Binding-site contacts:
Ligand atom C6 contacts residue GLN926 of chain 1.A at 4.0 Å.
Ligand atom C3 contacts residue LEU922 of chain 1.A at 4.1 Å (hydrophobic).
Ligand atom C4 contacts residue ASN717 of chain 1.A at 4.2 Å.
Ligand atom O6 contacts residue ASN717 of chain 1.A at 4.5 Å.
Ligand atom C8 contacts residue ASN717 of chain 1.A at 4.5 Å.
Ligand atom O7 contacts residue GLN1071 of chain 1.A at 4.2 Å.
Ligand atom O6 contacts residue PHE718 of chain 1.A at 4.4 Å.
Ligand atom C7 contacts residue ASN717 of chain 1.A at 3.4 Å.
Ligand atom C2 contacts residue ASN717 of chain 1.A at 2.4 Å.
Ligand atom C1 contacts residue LEU922 of chain 1.A at 4.3 Å (hydrophobic).
Ligand atom C5 contacts residue GLN926 of chain 1.A at 4.2 Å.
Ligand atom C7 contacts residue LEU922 of chain 1.A at 4.0 Å (hydrophobic).
Ligand atom O5 contacts residue ASN717 of chain 1.A at 2.3 Å (h-bond).
Ligand atom O7 contacts residue LEU922 of chain 1.A at 3.4 Å.
Ligand atom C4 contacts residue LEU922 of chain 1.A at 4.5 Å (hydrophobic).
Ligand atom C1 contacts residue ASN717 of chain 1.A at 1.4 Å.
Ligand atom C5 contacts residue LEU922 of chain 1.A at 4.1 Å (hydrophobic).
Ligand atom O6 contacts residue GLN926 of chain 1.A at 3.9 Å.
Ligand atom O7 contacts residue ASN717 of chain 1.A at 3.6 Å (h-bond).
Ligand atom O4 contacts residue LEU922 of chain 1.A at 3.9 Å.
Ligand atom N2 contacts residue ASN717 of chain 1.A at 2.8 Å (h-bond).
Ligand atom C5 contacts residue ASN717 of chain 1.A at 3.6 Å.
Ligand atom C3 contacts residue ASN717 of chain 1.A at 3.7 Å.

The small molecule below binds the protein below.
Small molecule (SMILES): CC(=O)N[C@H]1[C@H](O[C@H]2[C@H](O)[C@@H](NC(C)=O)CO[C@@H]2CO)O[C@H](CO)[C@@H](O)[C@@H]1O

Sequence of chain 1.A:
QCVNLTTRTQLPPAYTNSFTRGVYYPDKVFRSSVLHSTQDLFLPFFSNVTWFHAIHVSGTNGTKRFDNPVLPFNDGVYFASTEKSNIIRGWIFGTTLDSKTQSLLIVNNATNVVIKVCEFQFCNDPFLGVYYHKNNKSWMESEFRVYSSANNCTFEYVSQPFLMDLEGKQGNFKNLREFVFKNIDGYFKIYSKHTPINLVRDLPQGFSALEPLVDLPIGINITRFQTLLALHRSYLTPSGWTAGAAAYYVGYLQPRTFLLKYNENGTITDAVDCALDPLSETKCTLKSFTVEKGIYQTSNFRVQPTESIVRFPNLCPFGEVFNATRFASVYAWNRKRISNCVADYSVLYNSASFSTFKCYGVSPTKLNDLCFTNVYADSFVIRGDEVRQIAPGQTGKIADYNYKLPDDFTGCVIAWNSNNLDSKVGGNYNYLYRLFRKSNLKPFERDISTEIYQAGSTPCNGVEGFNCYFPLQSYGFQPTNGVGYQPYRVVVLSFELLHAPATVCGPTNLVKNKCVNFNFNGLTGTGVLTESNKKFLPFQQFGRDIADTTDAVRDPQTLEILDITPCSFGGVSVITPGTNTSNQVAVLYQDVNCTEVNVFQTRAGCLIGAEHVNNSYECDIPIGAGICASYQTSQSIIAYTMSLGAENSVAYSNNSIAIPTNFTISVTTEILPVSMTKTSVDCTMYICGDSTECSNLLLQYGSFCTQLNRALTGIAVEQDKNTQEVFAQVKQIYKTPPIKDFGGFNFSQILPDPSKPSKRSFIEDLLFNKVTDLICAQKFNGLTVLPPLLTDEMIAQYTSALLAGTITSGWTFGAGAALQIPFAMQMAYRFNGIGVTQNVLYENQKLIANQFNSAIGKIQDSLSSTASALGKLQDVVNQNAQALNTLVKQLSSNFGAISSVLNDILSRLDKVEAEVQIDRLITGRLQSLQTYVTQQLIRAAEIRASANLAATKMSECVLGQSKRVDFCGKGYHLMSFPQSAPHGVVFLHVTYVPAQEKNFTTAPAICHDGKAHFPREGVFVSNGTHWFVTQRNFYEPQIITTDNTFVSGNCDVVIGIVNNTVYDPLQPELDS